This protein binds this small molecule.
Small molecule (SMILES): COc1ccc(OCc2ccc(COc3c(Cl)cccc3Cl)cc2)c(Cl)c1

Binding-site contacts:
Ligand atom C1 contacts residue TYR205 of chain 20.A at 3.8 Å (hydrophobic).
Ligand atom C12 contacts residue PHE134 of chain 20.A at 3.8 Å (hydrophobic).
Ligand atom C6 contacts residue TYR112 of chain 20.A at 3.7 Å (hydrophobic).
Ligand atom C21 contacts residue TYR205 of chain 20.A at 3.8 Å (hydrophobic).
Ligand atom O2 contacts residue VAL196 of chain 20.A at 3.4 Å.
Ligand atom O3 contacts residue PHE130 of chain 20.A at 3.6 Å.
Ligand atom C20 contacts residue ILE194 of chain 20.A at 3.8 Å (hydrophobic).
Ligand atom C17 contacts residue TYR159 of chain 20.A at 3.7 Å (hydrophobic).
Ligand atom C7 contacts residue PHE237 of chain 20.A at 3.5 Å (hydrophobic).
Ligand atom CL2 contacts residue ILE25 of chain 20.C at 3.4 Å.
Ligand atom C16 contacts residue TYR159 of chain 20.A at 3.8 Å (hydrophobic).
Ligand atom O1 contacts residue ILE110 of chain 20.A at 3.7 Å.
Ligand atom C21 contacts residue SER128 of chain 20.A at 3.8 Å.
Ligand atom C11 contacts residue ILE110 of chain 20.A at 3.8 Å (hydrophobic).
Ligand atom C14 contacts residue TYR159 of chain 20.A at 3.5 Å (hydrophobic).
Ligand atom C9 contacts residue PHE237 of chain 20.A at 3.7 Å (hydrophobic).
Ligand atom O1 contacts residue MET132 of chain 20.A at 3.7 Å.
Ligand atom C4 contacts residue MET132 of chain 20.A at 3.8 Å (hydrophobic).
Ligand atom C5 contacts residue TYR112 of chain 20.A at 3.5 Å (hydrophobic).
Ligand atom C12 contacts residue ILE110 of chain 20.A at 3.8 Å (hydrophobic).
Ligand atom C8 contacts residue MET132 of chain 20.A at 3.4 Å (hydrophobic).
Ligand atom C2 contacts residue PHE237 of chain 20.A at 3.6 Å (hydrophobic).
Ligand atom C13 contacts residue PHE134 of chain 20.A at 3.7 Å (hydrophobic).
Ligand atom CL2 contacts residue ALA24 of chain 20.C at 3.5 Å.
Ligand atom C10 contacts residue TYR159 of chain 20.A at 3.5 Å (hydrophobic).
Ligand atom C21 contacts residue HIS207 of chain 20.A at 3.6 Å.
Ligand atom C3 contacts residue MET132 of chain 20.A at 3.7 Å (hydrophobic).
Ligand atom O1 contacts residue PHE237 of chain 20.A at 3.8 Å.
Ligand atom C13 contacts residue MET132 of chain 20.A at 3.4 Å (hydrophobic).
Ligand atom C7 contacts residue MET132 of chain 20.A at 3.3 Å (hydrophobic).
Ligand atom O3 contacts residue TYR112 of chain 20.A at 3.6 Å.
Ligand atom C17 contacts residue ALA24 of chain 20.C at 3.7 Å (hydrophobic).
Ligand atom C16 contacts residue ALA24 of chain 20.C at 3.8 Å (hydrophobic).
Ligand atom C20 contacts residue LEU240 of chain 20.A at 3.8 Å (hydrophobic).
Ligand atom C19 contacts residue LEU240 of chain 20.A at 3.8 Å (hydrophobic).
Ligand atom CL3 contacts residue PHE134 of chain 20.A at 3.8 Å.
Ligand atom C9 contacts residue VAL199 of chain 20.A at 3.6 Å (hydrophobic).
Ligand atom CL2 contacts residue TYR159 of chain 20.A at 3.6 Å.
Ligand atom C13 contacts residue ILE110 of chain 20.A at 3.7 Å (hydrophobic).
Ligand atom CL3 contacts residue LEU240 of chain 20.A at 3.8 Å.

Sequence of chain 20.C:
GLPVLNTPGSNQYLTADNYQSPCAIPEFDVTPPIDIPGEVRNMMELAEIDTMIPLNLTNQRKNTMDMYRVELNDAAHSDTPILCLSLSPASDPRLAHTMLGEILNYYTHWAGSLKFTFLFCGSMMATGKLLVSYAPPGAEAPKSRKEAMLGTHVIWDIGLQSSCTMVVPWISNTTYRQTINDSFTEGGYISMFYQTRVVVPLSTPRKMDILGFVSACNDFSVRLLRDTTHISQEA

Sequence of chain 20.A:
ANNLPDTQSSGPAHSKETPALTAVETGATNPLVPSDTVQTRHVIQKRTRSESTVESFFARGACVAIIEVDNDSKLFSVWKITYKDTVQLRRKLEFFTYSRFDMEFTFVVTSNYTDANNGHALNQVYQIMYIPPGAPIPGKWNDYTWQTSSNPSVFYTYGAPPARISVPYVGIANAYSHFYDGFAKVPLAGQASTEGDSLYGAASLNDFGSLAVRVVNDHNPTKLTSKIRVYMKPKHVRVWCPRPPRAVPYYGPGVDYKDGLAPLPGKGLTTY